This small molecule binds to this protein.
Small molecule (SMILES): Cc1cc(N)nc(CCc2cncc(C3CCN(C)CC3)c2)c1

Sequence of chain 1.B:
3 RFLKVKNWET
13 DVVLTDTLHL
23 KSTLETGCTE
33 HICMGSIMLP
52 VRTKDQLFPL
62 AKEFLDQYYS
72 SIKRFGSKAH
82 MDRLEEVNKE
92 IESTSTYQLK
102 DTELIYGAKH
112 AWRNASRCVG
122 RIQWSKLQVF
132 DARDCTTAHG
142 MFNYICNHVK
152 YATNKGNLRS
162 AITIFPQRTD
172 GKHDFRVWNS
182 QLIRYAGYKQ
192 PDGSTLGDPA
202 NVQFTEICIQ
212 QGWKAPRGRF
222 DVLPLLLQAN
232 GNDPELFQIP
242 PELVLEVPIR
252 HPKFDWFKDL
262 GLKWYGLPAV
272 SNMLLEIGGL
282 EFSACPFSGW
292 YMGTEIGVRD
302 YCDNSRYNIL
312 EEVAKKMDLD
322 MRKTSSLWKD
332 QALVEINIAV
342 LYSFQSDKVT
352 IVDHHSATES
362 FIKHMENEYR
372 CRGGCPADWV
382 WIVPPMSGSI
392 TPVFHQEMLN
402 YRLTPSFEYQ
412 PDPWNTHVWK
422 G

Binding-site contacts:
Ligand atom C07 contacts residue SER289 of chain 1.B at 3.9 Å.
Ligand atom C03 contacts residue HEM1 of chain 1.H at 3.2 Å.
Ligand atom C07 contacts residue HEM1 of chain 1.H at 3.4 Å.
Ligand atom C02 contacts residue GLU296 of chain 1.B at 3.5 Å.
Ligand atom C02 contacts residue HEM1 of chain 1.H at 3.6 Å.
Ligand atom N11 contacts residue GLN182 of chain 1.B at 3.2 Å.
Ligand atom C02 contacts residue TRP291 of chain 1.B at 3.7 Å (hydrophobic).
Ligand atom C16 contacts residue TYR266 of chain 1.B at 3.7 Å (hydrophobic).
Ligand atom C08 contacts residue HEM1 of chain 1.H at 3.8 Å.
Ligand atom C07 contacts residue GLY290 of chain 1.B at 3.7 Å.
Ligand atom C25 contacts residue ARG307 of chain 1.B at 3.9 Å.
Ligand atom C08 contacts residue VAL271 of chain 1.B at 3.9 Å (hydrophobic).
Ligand atom N02 contacts residue TRP291 of chain 1.B at 2.8 Å (h-bond).
Ligand atom N01 contacts residue PRO269 of chain 1.B at 3.9 Å.
Ligand atom C23 contacts residue HEM1 of chain 1.H at 3.6 Å.
Ligand atom N02 contacts residue TYR292 of chain 1.B at 3.8 Å.
Ligand atom C09 contacts residue PRO269 of chain 1.B at 3.6 Å (hydrophobic).
Ligand atom C06 contacts residue GLU296 of chain 1.B at 3.5 Å.
Ligand atom N02 contacts residue HEM1 of chain 1.H at 3.2 Å.
Ligand atom C12 contacts residue GLN182 of chain 1.B at 3.5 Å.
Ligand atom C04 contacts residue HEM1 of chain 1.H at 3.9 Å.
Ligand atom C08 contacts residue GLU296 of chain 1.B at 3.5 Å.
Ligand atom C23 contacts residue GLN182 of chain 1.B at 3.7 Å.
Ligand atom C02 contacts residue PRO269 of chain 1.B at 3.9 Å (hydrophobic).
Ligand atom C16 contacts residue GLN182 of chain 1.B at 3.4 Å.
Ligand atom C24 contacts residue ARG185 of chain 1.B at 3.9 Å.
Ligand atom C15 contacts residue GLN182 of chain 1.B at 3.6 Å.
Ligand atom N11 contacts residue TYR292 of chain 1.B at 3.8 Å.
Ligand atom C16 contacts residue ARG185 of chain 1.B at 3.7 Å.
Ligand atom N01 contacts residue GLU296 of chain 1.B at 2.7 Å (salt-bridge).
Ligand atom C07 contacts residue PHE288 of chain 1.B at 3.7 Å (hydrophobic).
Ligand atom N02 contacts residue GLU296 of chain 1.B at 2.7 Å (salt-bridge).
Ligand atom N11 contacts residue TYR266 of chain 1.B at 3.1 Å (h-bond).
Ligand atom C09 contacts residue GLU296 of chain 1.B at 3.7 Å.
Ligand atom C24 contacts residue GLN182 of chain 1.B at 3.8 Å.
Ligand atom C05 contacts residue VAL271 of chain 1.B at 3.7 Å (hydrophobic).
Ligand atom C26 contacts residue ARG307 of chain 1.B at 3.7 Å.
Ligand atom C03 contacts residue PRO269 of chain 1.B at 4.0 Å (hydrophobic).
Ligand atom C12 contacts residue TYR266 of chain 1.B at 3.9 Å (hydrophobic).
Ligand atom C12 contacts residue TYR292 of chain 1.B at 3.5 Å (hydrophobic).